Sequence of chain 2.A:
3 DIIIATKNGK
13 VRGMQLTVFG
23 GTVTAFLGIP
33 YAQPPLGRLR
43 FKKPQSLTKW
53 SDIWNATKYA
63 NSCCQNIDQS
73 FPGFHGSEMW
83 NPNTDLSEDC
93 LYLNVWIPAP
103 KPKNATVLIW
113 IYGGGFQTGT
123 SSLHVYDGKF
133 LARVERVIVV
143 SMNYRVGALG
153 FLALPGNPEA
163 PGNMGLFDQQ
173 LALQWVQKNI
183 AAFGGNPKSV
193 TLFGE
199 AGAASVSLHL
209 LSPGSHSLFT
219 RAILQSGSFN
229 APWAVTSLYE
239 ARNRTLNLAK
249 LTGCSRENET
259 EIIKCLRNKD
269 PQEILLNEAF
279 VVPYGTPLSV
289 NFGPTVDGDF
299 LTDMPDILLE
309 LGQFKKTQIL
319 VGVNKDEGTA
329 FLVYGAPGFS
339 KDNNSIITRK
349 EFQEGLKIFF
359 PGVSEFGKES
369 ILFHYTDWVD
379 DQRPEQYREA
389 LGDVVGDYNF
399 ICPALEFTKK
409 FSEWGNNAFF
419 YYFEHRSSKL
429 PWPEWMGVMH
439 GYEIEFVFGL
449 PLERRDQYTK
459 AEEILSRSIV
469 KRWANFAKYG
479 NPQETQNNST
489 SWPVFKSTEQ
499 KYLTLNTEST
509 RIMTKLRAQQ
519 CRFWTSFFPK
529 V

Binding-site contacts:
Ligand atom O5 contacts residue ASN256 of chain 2.A at 2.4 Å (h-bond).
Ligand atom C5 contacts residue THR258 of chain 2.A at 4.4 Å.
Ligand atom C2 contacts residue ASN256 of chain 2.A at 2.3 Å.
Ligand atom C7 contacts residue ASN256 of chain 2.A at 3.2 Å.
Ligand atom N2 contacts residue ASN256 of chain 2.A at 2.8 Å (h-bond).
Ligand atom C1 contacts residue ASN256 of chain 2.A at 1.4 Å.
Ligand atom C5 contacts residue ASN256 of chain 2.A at 3.6 Å.
Ligand atom O5 contacts residue THR258 of chain 2.A at 4.4 Å.
Ligand atom C3 contacts residue ASN256 of chain 2.A at 3.7 Å.
Ligand atom O7 contacts residue ASN256 of chain 2.A at 3.0 Å (h-bond).
Ligand atom C4 contacts residue ASN256 of chain 2.A at 4.2 Å.

A protein and the small-molecule ligand that binds it are described below.
Small molecule (SMILES): CC(=O)N[C@@H]1[C@@H](O)[C@H](O)[C@@H](CO)O[C@H]1O